Binding-site contacts:
Ligand atom C4 contacts residue ASN285 of chain 2.A at 4.2 Å.
Ligand atom C7 contacts residue VAL297 of chain 2.A at 4.0 Å (hydrophobic).
Ligand atom C8 contacts residue SER45 of chain 2.A at 3.9 Å.
Ligand atom O6 contacts residue ASN298 of chain 2.A at 3.4 Å (h-bond).
Ligand atom N2 contacts residue VAL297 of chain 2.A at 3.4 Å (h-bond).
Ligand atom N2 contacts residue ASN285 of chain 2.A at 3.0 Å (h-bond).
Ligand atom C5 contacts residue ASN298 of chain 2.A at 4.1 Å.
Ligand atom C1 contacts residue ASN298 of chain 2.A at 4.2 Å.
Ligand atom C6 contacts residue GLU69 of chain 2.B at 4.2 Å.
Ligand atom O6 contacts residue GLU69 of chain 2.B at 3.0 Å (salt-bridge).
Ligand atom C8 contacts residue ASN296 of chain 2.A at 4.3 Å.
Ligand atom C2 contacts residue ASN285 of chain 2.A at 2.5 Å.
Ligand atom C8 contacts residue VAL297 of chain 2.A at 3.8 Å (hydrophobic).
Ligand atom C8 contacts residue ASN285 of chain 2.A at 4.0 Å.
Ligand atom C7 contacts residue ASN285 of chain 2.A at 3.1 Å.
Ligand atom O5 contacts residue ASN285 of chain 2.A at 2.4 Å (h-bond).
Ligand atom C3 contacts residue ASN285 of chain 2.A at 3.9 Å.
Ligand atom C5 contacts residue ASN285 of chain 2.A at 3.7 Å.
Ligand atom C6 contacts residue ASN298 of chain 2.A at 4.3 Å.
Ligand atom C1 contacts residue VAL297 of chain 2.A at 3.5 Å (hydrophobic).
Ligand atom O5 contacts residue ASN298 of chain 2.A at 3.8 Å.
Ligand atom O6 contacts residue LYS299 of chain 2.A at 3.6 Å.
Ligand atom O7 contacts residue ASN285 of chain 2.A at 3.3 Å (h-bond).
Ligand atom C2 contacts residue VAL297 of chain 2.A at 3.9 Å (hydrophobic).
Ligand atom C1 contacts residue ASN285 of chain 2.A at 1.5 Å.

Sequence of chain 2.A:
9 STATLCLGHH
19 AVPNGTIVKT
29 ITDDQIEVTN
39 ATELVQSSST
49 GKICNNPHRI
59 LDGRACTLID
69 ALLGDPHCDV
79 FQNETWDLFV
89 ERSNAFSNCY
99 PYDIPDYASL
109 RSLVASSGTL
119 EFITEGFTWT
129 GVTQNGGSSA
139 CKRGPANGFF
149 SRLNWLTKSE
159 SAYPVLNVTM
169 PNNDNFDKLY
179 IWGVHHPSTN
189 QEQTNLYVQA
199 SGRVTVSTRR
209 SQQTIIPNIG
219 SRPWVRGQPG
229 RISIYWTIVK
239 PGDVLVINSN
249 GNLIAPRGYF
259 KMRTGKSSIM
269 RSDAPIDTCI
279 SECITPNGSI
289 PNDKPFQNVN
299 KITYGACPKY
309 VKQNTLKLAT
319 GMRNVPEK

Sequence of chain 2.B:
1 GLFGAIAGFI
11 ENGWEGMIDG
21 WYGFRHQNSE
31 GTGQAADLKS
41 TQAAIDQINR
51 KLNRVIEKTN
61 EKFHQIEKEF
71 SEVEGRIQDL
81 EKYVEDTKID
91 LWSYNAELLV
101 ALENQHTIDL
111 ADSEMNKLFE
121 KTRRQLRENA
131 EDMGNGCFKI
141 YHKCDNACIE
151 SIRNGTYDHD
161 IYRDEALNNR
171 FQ

This small molecule binds to this protein.
Small molecule (SMILES): CC(=O)N[C@H]1[C@H](O[C@H]2[C@H](O)[C@@H](NC(C)=O)CO[C@@H]2CO)O[C@H](CO)[C@@H](O)[C@@H]1O